Binding-site contacts:
Ligand atom C1 contacts residue TYR14 of chain 1.B at 3.4 Å (hydrophobic).
Ligand atom C25 contacts residue PHE86 of chain 1.B at 4.0 Å (hydrophobic).
Ligand atom C19 contacts residue ASN38 of chain 1.B at 4.2 Å.
Ligand atom C24 contacts residue SER58 of chain 1.B at 3.9 Å.
Ligand atom C6 contacts residue ASN38 of chain 1.B at 3.5 Å.
Ligand atom C18 contacts residue PHE116 of chain 1.B at 3.9 Å (hydrophobic).
Ligand atom C1 contacts residue ASP99 of chain 1.B at 3.8 Å.
Ligand atom O1 contacts residue MET112 of chain 1.B at 3.6 Å.
Ligand atom C2 contacts residue TYR55 of chain 1.B at 4.2 Å (hydrophobic).
Ligand atom O26 contacts residue PHE86 of chain 1.B at 3.9 Å.
Ligand atom C5 contacts residue PRO97 of chain 1.B at 4.2 Å (hydrophobic).
Ligand atom C11 contacts residue SER58 of chain 1.B at 3.6 Å.
Ligand atom C26 contacts residue PHE86 of chain 1.B at 3.9 Å (hydrophobic).
Ligand atom C5 contacts residue PHE116 of chain 1.B at 4.1 Å (hydrophobic).
Ligand atom C24 contacts residue LEU63 of chain 1.B at 4.2 Å (hydrophobic).
Ligand atom C4 contacts residue ASN38 of chain 1.B at 3.6 Å.
Ligand atom C4 contacts residue VAL84 of chain 1.B at 4.3 Å (hydrophobic).
Ligand atom C27 contacts residue VAL95 of chain 1.B at 3.6 Å (hydrophobic).
Ligand atom C5 contacts residue ASN38 of chain 1.B at 3.5 Å.
Ligand atom C2 contacts residue ASN38 of chain 1.B at 3.7 Å.
Ligand atom O1 contacts residue TYR14 of chain 1.B at 2.6 Å (h-bond).
Ligand atom C2 contacts residue TYR14 of chain 1.B at 3.4 Å (hydrophobic).
Ligand atom C6 contacts residue PRO97 of chain 1.B at 4.1 Å (hydrophobic).
Ligand atom C27 contacts residue PHE86 of chain 1.B at 3.9 Å (hydrophobic).
Ligand atom C1 contacts residue PHE82 of chain 1.B at 3.9 Å (hydrophobic).
Ligand atom C18 contacts residue VAL95 of chain 1.B at 4.2 Å (hydrophobic).
Ligand atom C11 contacts residue LEU63 of chain 1.B at 4.3 Å (hydrophobic).
Ligand atom C1 contacts residue MET112 of chain 1.B at 4.2 Å (hydrophobic).
Ligand atom O1 contacts residue PHE82 of chain 1.B at 3.6 Å.
Ligand atom C6 contacts residue ALA114 of chain 1.B at 3.8 Å (hydrophobic).
Ligand atom C27 contacts residue VAL84 of chain 1.B at 3.6 Å (hydrophobic).
Ligand atom C6 contacts residue PHE82 of chain 1.B at 3.7 Å (hydrophobic).
Ligand atom C10 contacts residue SER58 of chain 1.B at 4.3 Å.
Ligand atom O1 contacts residue ASP99 of chain 1.B at 2.6 Å (salt-bridge).
Ligand atom C1 contacts residue ASN38 of chain 1.B at 3.6 Å.
Ligand atom C13 contacts residue ASN38 of chain 1.B at 4.3 Å.
Ligand atom C19 contacts residue PHE116 of chain 1.B at 3.6 Å (hydrophobic).
Ligand atom C2 contacts residue LEU18 of chain 1.B at 4.0 Å (hydrophobic).
Ligand atom C3 contacts residue ASN38 of chain 1.B at 3.6 Å.
Ligand atom C6 contacts residue ASP99 of chain 1.B at 3.8 Å.

A small-molecule ligand and the protein it binds are described below.
Small molecule (SMILES): C[C@]12CCc3c(ccc4cc(O)ccc34)[C@@H]1CCC2=O

Sequence of chain 1.B:
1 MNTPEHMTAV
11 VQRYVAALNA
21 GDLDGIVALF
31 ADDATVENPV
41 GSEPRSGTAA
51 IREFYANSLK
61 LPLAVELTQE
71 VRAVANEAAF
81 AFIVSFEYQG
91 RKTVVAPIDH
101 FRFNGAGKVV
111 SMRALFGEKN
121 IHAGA